Sequence of chain 2.A:
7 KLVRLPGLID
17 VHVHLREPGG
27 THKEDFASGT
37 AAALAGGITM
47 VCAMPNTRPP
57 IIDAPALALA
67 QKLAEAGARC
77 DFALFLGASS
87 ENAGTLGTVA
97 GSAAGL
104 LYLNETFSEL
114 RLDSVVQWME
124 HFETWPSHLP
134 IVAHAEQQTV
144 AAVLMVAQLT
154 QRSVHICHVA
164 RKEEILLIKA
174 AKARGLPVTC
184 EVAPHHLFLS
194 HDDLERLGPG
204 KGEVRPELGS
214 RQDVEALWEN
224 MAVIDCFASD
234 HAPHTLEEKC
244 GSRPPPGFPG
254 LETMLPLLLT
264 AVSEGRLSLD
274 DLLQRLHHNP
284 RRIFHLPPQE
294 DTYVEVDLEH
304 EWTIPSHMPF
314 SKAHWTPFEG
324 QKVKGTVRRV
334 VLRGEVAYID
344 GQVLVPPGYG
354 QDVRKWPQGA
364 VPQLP

A protein and the small-molecule ligand that binds it are described below.
Small molecule (SMILES): NC(=O)N[C@@H](CC(=O)O)C(=O)O

Binding-site contacts:
Ligand atom C5 contacts residue DOR1 of chain 2.B at 0.2 Å.
Ligand atom O4 contacts residue ZN1 of chain 2.F at 2.0 Å.
Ligand atom O5 contacts residue KCX103 of chain 2.A at 2.9 Å (h-bond).
Ligand atom N1 contacts residue DOR1 of chain 2.B at 0.5 Å (h-bond).
Ligand atom O61 contacts residue HIS20 of chain 2.A at 3.1 Å (h-bond).
Ligand atom N1 contacts residue PRO249 of chain 2.A at 3.0 Å (h-bond).
Ligand atom C4 contacts residue ZN1 of chain 2.F at 2.6 Å.
Ligand atom O62 contacts residue DOR1 of chain 2.B at 0.3 Å (h-bond).
Ligand atom C61 contacts residue DOR1 of chain 2.B at 0.2 Å.
Ligand atom O62 contacts residue PRO249 of chain 2.A at 3.1 Å (h-bond).
Ligand atom O4 contacts residue HIS137 of chain 2.A at 2.8 Å (h-bond).
Ligand atom O2 contacts residue GLY250 of chain 2.A at 3.1 Å (h-bond).
Ligand atom O2 contacts residue ARG208 of chain 2.A at 2.9 Å (salt-bridge).
Ligand atom O4 contacts residue KCX103 of chain 2.A at 3.3 Å (h-bond).
Ligand atom O61 contacts residue DOR1 of chain 2.B at 0.4 Å (h-bond).
Ligand atom O62 contacts residue ARG22 of chain 2.A at 2.8 Å (salt-bridge).
Ligand atom O5 contacts residue ASP233 of chain 2.A at 3.0 Å (salt-bridge).
Ligand atom C4 contacts residue DOR1 of chain 2.B at 1.3 Å.
Ligand atom C5 contacts residue THR109 of chain 2.A at 3.4 Å.
Ligand atom O5 contacts residue HIS20 of chain 2.A at 3.4 Å (h-bond).
Ligand atom N3 contacts residue ARG208 of chain 2.A at 2.7 Å (salt-bridge).
Ligand atom O4 contacts residue DOR1 of chain 2.B at 0.8 Å (h-bond).
Ligand atom O62 contacts residue HIS237 of chain 2.A at 3.0 Å (h-bond).
Ligand atom O61 contacts residue ASN52 of chain 2.A at 3.0 Å (h-bond).
Ligand atom N3 contacts residue ASP233 of chain 2.A at 2.8 Å (salt-bridge).
Ligand atom O5 contacts residue ZN1 of chain 2.E at 1.9 Å.
Ligand atom C2 contacts residue DOR1 of chain 2.B at 0.3 Å.
Ligand atom C6 contacts residue DOR1 of chain 2.B at 0.3 Å.
Ligand atom O4 contacts residue THR109 of chain 2.A at 2.9 Å (h-bond).
Ligand atom O62 contacts residue PHE110 of chain 2.A at 3.5 Å.
Ligand atom C4 contacts residue KCX103 of chain 2.A at 3.3 Å.
Ligand atom O5 contacts residue ZN1 of chain 2.F at 2.3 Å.
Ligand atom C4 contacts residue ZN1 of chain 2.E at 2.9 Å.
Ligand atom O5 contacts residue DOR1 of chain 2.B at 2.5 Å.
Ligand atom O5 contacts residue HIS161 of chain 2.A at 3.4 Å (h-bond).
Ligand atom O2 contacts residue DOR1 of chain 2.B at 0.2 Å (h-bond).
Ligand atom O5 contacts residue HIS18 of chain 2.A at 3.5 Å (h-bond).
Ligand atom O61 contacts residue ARG22 of chain 2.A at 2.9 Å (salt-bridge).
Ligand atom N3 contacts residue DOR1 of chain 2.B at 1.5 Å.
Ligand atom O2 contacts residue PRO249 of chain 2.A at 3.1 Å.